Binding-site contacts:
Ligand atom C3 contacts residue ASN376 of chain 1.B at 4.3 Å.
Ligand atom C7 contacts residue SER377 of chain 1.B at 3.7 Å.
Ligand atom C8 contacts residue SER377 of chain 1.B at 3.9 Å.
Ligand atom C2 contacts residue ASN349 of chain 1.B at 2.5 Å.
Ligand atom C8 contacts residue ASN349 of chain 1.B at 4.0 Å.
Ligand atom C3 contacts residue ASN349 of chain 1.B at 3.8 Å.
Ligand atom C7 contacts residue ASN349 of chain 1.B at 3.5 Å.
Ligand atom N2 contacts residue ASN349 of chain 1.B at 2.8 Å (h-bond).
Ligand atom N2 contacts residue ASN376 of chain 1.B at 4.4 Å.
Ligand atom O5 contacts residue ASN349 of chain 1.B at 2.5 Å (h-bond).
Ligand atom C1 contacts residue ASN349 of chain 1.B at 1.4 Å.
Ligand atom C4 contacts residue ASN349 of chain 1.B at 4.3 Å.
Ligand atom O7 contacts residue ASN349 of chain 1.B at 4.3 Å.
Ligand atom C7 contacts residue ASN376 of chain 1.B at 4.3 Å.
Ligand atom C2 contacts residue ASN376 of chain 1.B at 4.3 Å.
Ligand atom O7 contacts residue ASN376 of chain 1.B at 4.1 Å.
Ligand atom O3 contacts residue ASN376 of chain 1.B at 3.7 Å.
Ligand atom O7 contacts residue SER377 of chain 1.B at 3.2 Å.
Ligand atom C5 contacts residue ASN349 of chain 1.B at 3.8 Å.

Sequence of chain 1.B:
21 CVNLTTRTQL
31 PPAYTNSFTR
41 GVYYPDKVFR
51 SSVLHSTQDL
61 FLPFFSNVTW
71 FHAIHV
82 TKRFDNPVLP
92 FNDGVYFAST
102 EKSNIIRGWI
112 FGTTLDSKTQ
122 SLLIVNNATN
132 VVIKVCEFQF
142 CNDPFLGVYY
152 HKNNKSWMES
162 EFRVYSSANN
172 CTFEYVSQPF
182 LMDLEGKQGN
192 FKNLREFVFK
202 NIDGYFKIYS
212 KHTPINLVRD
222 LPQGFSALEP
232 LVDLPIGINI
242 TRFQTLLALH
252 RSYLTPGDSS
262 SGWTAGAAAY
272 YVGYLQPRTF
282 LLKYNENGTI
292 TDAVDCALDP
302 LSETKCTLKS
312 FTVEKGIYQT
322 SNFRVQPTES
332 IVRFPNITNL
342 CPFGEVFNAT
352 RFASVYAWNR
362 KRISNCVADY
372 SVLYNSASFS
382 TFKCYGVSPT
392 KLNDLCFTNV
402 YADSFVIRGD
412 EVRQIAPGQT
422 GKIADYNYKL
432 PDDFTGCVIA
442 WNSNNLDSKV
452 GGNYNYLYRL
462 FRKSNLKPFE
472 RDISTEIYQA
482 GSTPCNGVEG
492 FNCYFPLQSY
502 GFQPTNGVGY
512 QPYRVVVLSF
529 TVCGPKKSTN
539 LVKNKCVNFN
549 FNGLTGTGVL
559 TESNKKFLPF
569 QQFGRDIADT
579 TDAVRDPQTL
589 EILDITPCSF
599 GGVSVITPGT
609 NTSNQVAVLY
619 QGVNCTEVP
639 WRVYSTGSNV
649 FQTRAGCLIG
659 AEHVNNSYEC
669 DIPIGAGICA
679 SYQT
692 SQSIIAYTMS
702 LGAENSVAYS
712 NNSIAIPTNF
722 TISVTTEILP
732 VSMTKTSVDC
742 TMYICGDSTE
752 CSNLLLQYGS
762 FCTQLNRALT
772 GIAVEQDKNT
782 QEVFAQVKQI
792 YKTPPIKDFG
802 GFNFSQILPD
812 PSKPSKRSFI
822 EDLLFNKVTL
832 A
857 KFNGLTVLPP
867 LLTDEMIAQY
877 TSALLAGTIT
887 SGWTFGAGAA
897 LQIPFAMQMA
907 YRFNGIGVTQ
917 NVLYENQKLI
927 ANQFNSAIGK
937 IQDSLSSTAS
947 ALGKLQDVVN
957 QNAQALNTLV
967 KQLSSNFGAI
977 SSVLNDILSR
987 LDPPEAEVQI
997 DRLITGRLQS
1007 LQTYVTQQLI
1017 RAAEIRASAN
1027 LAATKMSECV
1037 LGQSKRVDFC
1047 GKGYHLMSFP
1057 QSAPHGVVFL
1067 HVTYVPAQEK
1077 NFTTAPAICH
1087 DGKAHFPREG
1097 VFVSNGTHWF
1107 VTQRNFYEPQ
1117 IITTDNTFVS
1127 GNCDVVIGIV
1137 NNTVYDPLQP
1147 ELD

This protein binds this small molecule.
Small molecule (SMILES): CC(=O)N[C@H]1[C@H](O[C@H]2[C@H](O)[C@@H](NC(C)=O)CO[C@@H]2CO)O[C@H](CO)[C@@H](O)[C@@H]1O